This small molecule binds to this protein.
Small molecule (SMILES): CSc1ncccc1C(=O)N1CCCC1

Binding-site contacts:
Ligand atom C1 contacts residue GLN152 of chain 1.B at 3.7 Å.
Ligand atom N contacts residue LEU232 of chain 1.B at 3.7 Å.
Ligand atom S contacts residue ALA236 of chain 1.B at 4.3 Å.
Ligand atom C2 contacts residue GLN152 of chain 1.B at 4.0 Å.
Ligand atom S contacts residue LEU232 of chain 1.B at 3.7 Å.
Ligand atom C4 contacts residue LEU232 of chain 1.B at 3.8 Å (hydrophobic).
Ligand atom C1 contacts residue LEU232 of chain 1.B at 3.8 Å (hydrophobic).
Ligand atom C5 contacts residue THR150 of chain 1.B at 4.1 Å.
Ligand atom C8 contacts residue ASN173 of chain 1.B at 3.9 Å.
Ligand atom C4 contacts residue GLN152 of chain 1.B at 4.0 Å.
Ligand atom C5 contacts residue LEU232 of chain 1.B at 3.6 Å (hydrophobic).
Ligand atom S contacts residue GLN152 of chain 1.B at 4.1 Å.
Ligand atom N1 contacts residue GLN152 of chain 1.B at 4.2 Å.
Ligand atom C contacts residue GLN152 of chain 1.B at 3.4 Å.
Ligand atom C2 contacts residue LEU232 of chain 1.B at 3.8 Å (hydrophobic).
Ligand atom C contacts residue ILE172 of chain 1.B at 4.4 Å (hydrophobic).
Ligand atom C3 contacts residue LEU232 of chain 1.B at 3.9 Å (hydrophobic).
Ligand atom C contacts residue LEU232 of chain 1.B at 3.7 Å (hydrophobic).
Ligand atom O contacts residue LEU232 of chain 1.B at 4.3 Å.
Ligand atom C8 contacts residue GLN152 of chain 1.B at 3.8 Å.
Ligand atom N contacts residue GLN152 of chain 1.B at 3.5 Å.
Ligand atom C5 contacts residue GLN152 of chain 1.B at 3.5 Å.
Ligand atom C contacts residue GLN233 of chain 1.B at 3.6 Å.
Ligand atom C contacts residue ALA236 of chain 1.B at 3.9 Å (hydrophobic).
Ligand atom C3 contacts residue GLN152 of chain 1.B at 4.4 Å.
Ligand atom C5 contacts residue GLU153 of chain 1.B at 3.7 Å.
Ligand atom C4 contacts residue GLU153 of chain 1.B at 3.9 Å.
Ligand atom C7 contacts residue GLN152 of chain 1.B at 3.2 Å.

Sequence of chain 1.B:
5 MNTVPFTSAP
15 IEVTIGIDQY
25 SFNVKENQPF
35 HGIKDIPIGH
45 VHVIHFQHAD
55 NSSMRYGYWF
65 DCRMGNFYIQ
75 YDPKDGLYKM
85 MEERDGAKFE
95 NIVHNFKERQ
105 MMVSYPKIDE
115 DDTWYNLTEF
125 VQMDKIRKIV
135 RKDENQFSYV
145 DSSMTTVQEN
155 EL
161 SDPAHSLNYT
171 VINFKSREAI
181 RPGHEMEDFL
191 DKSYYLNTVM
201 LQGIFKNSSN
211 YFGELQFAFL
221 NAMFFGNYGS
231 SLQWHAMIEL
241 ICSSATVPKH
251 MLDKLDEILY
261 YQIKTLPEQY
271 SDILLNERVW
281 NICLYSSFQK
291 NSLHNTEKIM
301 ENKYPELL